Sequence of chain 1.D:
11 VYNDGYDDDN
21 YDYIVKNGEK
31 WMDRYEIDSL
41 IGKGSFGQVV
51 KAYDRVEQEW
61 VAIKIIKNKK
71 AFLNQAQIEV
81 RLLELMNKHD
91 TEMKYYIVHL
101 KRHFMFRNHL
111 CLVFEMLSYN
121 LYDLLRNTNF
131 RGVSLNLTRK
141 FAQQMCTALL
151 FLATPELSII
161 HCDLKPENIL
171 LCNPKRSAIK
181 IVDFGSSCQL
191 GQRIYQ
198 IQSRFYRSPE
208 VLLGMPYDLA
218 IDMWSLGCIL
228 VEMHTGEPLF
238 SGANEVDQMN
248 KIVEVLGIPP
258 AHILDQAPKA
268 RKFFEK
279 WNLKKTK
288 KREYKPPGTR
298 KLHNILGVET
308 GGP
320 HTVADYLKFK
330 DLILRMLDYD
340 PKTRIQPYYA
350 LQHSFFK

This protein binds this small molecule.
Small molecule (SMILES): COC(=O)c1ccc(Cl)c(NC(=O)c2cc3cnc(OC)nc3[nH]c2=O)c1

Binding-site contacts:
Ligand atom C13 contacts residue ILE41 of chain 1.D at 3.7 Å (hydrophobic).
Ligand atom N9 contacts residue SER118 of chain 1.D at 3.2 Å (h-bond).
Ligand atom C8 contacts residue LEU117 of chain 1.D at 3.7 Å (hydrophobic).
Ligand atom O26 contacts residue VAL49 of chain 1.D at 3.7 Å.
Ligand atom CL2 contacts residue PHE114 of chain 1.D at 3.5 Å.
Ligand atom C1 contacts residue ILE41 of chain 1.D at 3.9 Å (hydrophobic).
Ligand atom C8 contacts residue SER118 of chain 1.D at 3.2 Å.
Ligand atom C12 contacts residue ILE41 of chain 1.D at 3.9 Å (hydrophobic).
Ligand atom CL2 contacts residue LEU117 of chain 1.D at 3.8 Å.
Ligand atom N9 contacts residue LEU117 of chain 1.D at 2.7 Å (h-bond).
Ligand atom C19 contacts residue VAL182 of chain 1.D at 3.9 Å (hydrophobic).
Ligand atom N7 contacts residue LEU117 of chain 1.D at 3.7 Å.
Ligand atom C27 contacts residue PHE46 of chain 1.D at 3.3 Å (hydrophobic).
Ligand atom C24 contacts residue LYS64 of chain 1.D at 3.7 Å.
Ligand atom C20 contacts residue VAL182 of chain 1.D at 3.5 Å (hydrophobic).
Ligand atom C2 contacts residue ILE41 of chain 1.D at 3.6 Å (hydrophobic).
Ligand atom C21 contacts residue VAL182 of chain 1.D at 3.7 Å (hydrophobic).
Ligand atom C14 contacts residue LEU170 of chain 1.D at 3.9 Å (hydrophobic).
Ligand atom C10 contacts residue LEU117 of chain 1.D at 3.6 Å (hydrophobic).
Ligand atom N7 contacts residue SER118 of chain 1.D at 3.4 Å (h-bond).
Ligand atom O25 contacts residue LYS64 of chain 1.D at 3.0 Å (salt-bridge).
Ligand atom C18 contacts residue VAL49 of chain 1.D at 3.9 Å (hydrophobic).
Ligand atom O11 contacts residue LEU117 of chain 1.D at 3.2 Å (h-bond).
Ligand atom CL2 contacts residue ALA62 of chain 1.D at 3.9 Å.
Ligand atom C4 contacts residue 1PE1 of chain 1.S at 3.8 Å.
Ligand atom O25 contacts residue ASP183 of chain 1.D at 3.4 Å.
Ligand atom N16 contacts residue LEU170 of chain 1.D at 3.8 Å.
Ligand atom O5 contacts residue TYR119 of chain 1.D at 3.7 Å.
Ligand atom C10 contacts residue SER118 of chain 1.D at 3.9 Å.
Ligand atom C10 contacts residue LEU170 of chain 1.D at 3.9 Å (hydrophobic).
Ligand atom C21 contacts residue PHE114 of chain 1.D at 3.7 Å (hydrophobic).
Ligand atom C6 contacts residue TYR119 of chain 1.D at 3.6 Å (hydrophobic).
Ligand atom C6 contacts residue SER118 of chain 1.D at 3.6 Å.
Ligand atom O26 contacts residue PHE46 of chain 1.D at 3.4 Å.
Ligand atom O11 contacts residue LEU170 of chain 1.D at 3.7 Å.
Ligand atom N9 contacts residue MET116 of chain 1.D at 3.7 Å.
Ligand atom O5 contacts residue 1PE1 of chain 1.S at 3.5 Å.
Ligand atom C27 contacts residue ASP183 of chain 1.D at 3.6 Å.
Ligand atom CL2 contacts residue VAL98 of chain 1.D at 3.8 Å.
Ligand atom CL2 contacts residue GLU115 of chain 1.D at 3.2 Å.